A protein and the small-molecule ligand that binds it are described below.
Small molecule (SMILES): O=c1cc[nH]c(=O)[nH]1

Binding-site contacts:
Ligand atom O2 contacts residue GLY233 of chain 1.B at 3.2 Å (h-bond).
Ligand atom C4 contacts residue PHE235 of chain 1.B at 4.2 Å (hydrophobic).
Ligand atom N3 contacts residue GLY233 of chain 1.B at 2.7 Å (h-bond).
Ligand atom O2 contacts residue ILE228 of chain 1.B at 3.1 Å (h-bond).
Ligand atom N3 contacts residue TYR227 of chain 1.B at 4.2 Å.
Ligand atom C4 contacts residue MET165 of chain 1.B at 4.2 Å (hydrophobic).
Ligand atom N3 contacts residue ASP234 of chain 1.B at 4.0 Å.
Ligand atom C2 contacts residue GLY233 of chain 1.B at 3.3 Å.
Ligand atom O2 contacts residue MET165 of chain 1.B at 3.9 Å.
Ligand atom C2 contacts residue TYR227 of chain 1.B at 3.8 Å (hydrophobic).
Ligand atom C2 contacts residue MET165 of chain 1.B at 3.9 Å (hydrophobic).
Ligand atom C4 contacts residue GLY233 of chain 1.B at 3.6 Å.
Ligand atom N1 contacts residue TYR227 of chain 1.B at 3.9 Å.
Ligand atom N1 contacts residue TYR226 of chain 1.B at 3.5 Å (h-bond).
Ligand atom O4 contacts residue ASP234 of chain 1.B at 3.2 Å (salt-bridge).
Ligand atom O4 contacts residue PHE235 of chain 1.B at 3.2 Å (h-bond).
Ligand atom N1 contacts residue ALA167 of chain 1.B at 3.8 Å.
Ligand atom N1 contacts residue ILE228 of chain 1.B at 3.6 Å.
Ligand atom O4 contacts residue MET165 of chain 1.B at 4.3 Å.
Ligand atom C6 contacts residue ALA167 of chain 1.B at 4.2 Å (hydrophobic).
Ligand atom C2 contacts residue ILE228 of chain 1.B at 3.6 Å (hydrophobic).
Ligand atom N3 contacts residue MET165 of chain 1.B at 3.5 Å (h-bond).
Ligand atom C5 contacts residue ASP234 of chain 1.B at 4.1 Å.
Ligand atom C6 contacts residue TYR226 of chain 1.B at 3.9 Å (hydrophobic).
Ligand atom O4 contacts residue GLY233 of chain 1.B at 3.8 Å.
Ligand atom C4 contacts residue ASP234 of chain 1.B at 3.7 Å.
Ligand atom C6 contacts residue PO41 of chain 1.I at 3.9 Å.
Ligand atom O2 contacts residue TYR227 of chain 1.B at 3.6 Å.
Ligand atom N3 contacts residue PHE235 of chain 1.B at 4.4 Å.

Sequence of chain 1.B:
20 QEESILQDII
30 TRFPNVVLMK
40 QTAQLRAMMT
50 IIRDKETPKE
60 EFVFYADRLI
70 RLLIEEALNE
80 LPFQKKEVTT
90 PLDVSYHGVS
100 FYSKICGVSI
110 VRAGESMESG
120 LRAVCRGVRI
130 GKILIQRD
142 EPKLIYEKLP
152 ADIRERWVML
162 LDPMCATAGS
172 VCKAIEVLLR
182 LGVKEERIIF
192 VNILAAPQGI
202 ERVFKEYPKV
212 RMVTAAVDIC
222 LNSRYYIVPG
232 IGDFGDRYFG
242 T